A small-molecule ligand and the protein it binds are described below.
Small molecule (SMILES): CC(=O)N[C@@H]1[C@@H](O)[C@H](O)[C@@H](CO)O[C@H]1O

Binding-site contacts:
Ligand atom O6 contacts residue ARG37 of chain 1.A at 4.0 Å.
Ligand atom C7 contacts residue ASN38 of chain 1.A at 3.7 Å.
Ligand atom C6 contacts residue ASN38 of chain 1.A at 4.5 Å.
Ligand atom C5 contacts residue ASN38 of chain 1.A at 3.5 Å.
Ligand atom C1 contacts residue ASN38 of chain 1.A at 1.4 Å.
Ligand atom O5 contacts residue ASN38 of chain 1.A at 2.1 Å (h-bond).
Ligand atom C2 contacts residue ASN38 of chain 1.A at 2.5 Å.
Ligand atom N2 contacts residue ASN38 of chain 1.A at 2.8 Å (h-bond).
Ligand atom O6 contacts residue ASN38 of chain 1.A at 4.2 Å.
Ligand atom C4 contacts residue ASN38 of chain 1.A at 4.1 Å.
Ligand atom O7 contacts residue ASN38 of chain 1.A at 4.2 Å.
Ligand atom C3 contacts residue ASN38 of chain 1.A at 3.8 Å.

Sequence of chain 1.A:
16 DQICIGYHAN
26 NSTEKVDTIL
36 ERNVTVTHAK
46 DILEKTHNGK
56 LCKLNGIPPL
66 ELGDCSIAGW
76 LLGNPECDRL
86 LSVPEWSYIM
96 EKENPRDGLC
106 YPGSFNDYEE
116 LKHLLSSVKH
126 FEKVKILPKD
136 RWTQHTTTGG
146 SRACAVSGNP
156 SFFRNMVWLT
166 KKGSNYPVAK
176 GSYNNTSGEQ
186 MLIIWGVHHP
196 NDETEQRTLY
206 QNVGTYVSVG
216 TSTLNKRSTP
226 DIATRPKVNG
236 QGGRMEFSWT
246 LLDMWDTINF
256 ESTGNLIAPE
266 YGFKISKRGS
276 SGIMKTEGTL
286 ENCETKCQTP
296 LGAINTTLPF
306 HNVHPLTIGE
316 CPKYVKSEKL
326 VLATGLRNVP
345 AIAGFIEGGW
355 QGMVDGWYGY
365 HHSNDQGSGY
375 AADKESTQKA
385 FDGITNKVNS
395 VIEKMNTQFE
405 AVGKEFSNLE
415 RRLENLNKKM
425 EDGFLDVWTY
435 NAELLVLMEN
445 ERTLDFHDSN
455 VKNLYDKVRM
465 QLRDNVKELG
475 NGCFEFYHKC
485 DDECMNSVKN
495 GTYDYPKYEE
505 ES